Sequence of chain 9.E:
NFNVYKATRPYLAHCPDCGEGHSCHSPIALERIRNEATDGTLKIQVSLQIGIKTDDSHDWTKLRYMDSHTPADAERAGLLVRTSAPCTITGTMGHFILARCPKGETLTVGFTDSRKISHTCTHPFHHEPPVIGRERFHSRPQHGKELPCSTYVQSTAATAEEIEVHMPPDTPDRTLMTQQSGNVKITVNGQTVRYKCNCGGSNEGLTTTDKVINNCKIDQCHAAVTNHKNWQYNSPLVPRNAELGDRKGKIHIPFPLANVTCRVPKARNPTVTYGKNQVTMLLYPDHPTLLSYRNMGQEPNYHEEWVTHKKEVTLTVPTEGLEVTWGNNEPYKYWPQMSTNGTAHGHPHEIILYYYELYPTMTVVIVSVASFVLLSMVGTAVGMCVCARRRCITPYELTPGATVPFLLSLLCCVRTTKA

Binding-site contacts:
Ligand atom O5 contacts residue ASN259 of chain 9.E at 2.3 Å (h-bond).
Ligand atom C5 contacts residue ASN259 of chain 9.E at 3.6 Å.
Ligand atom O7 contacts residue ASN259 of chain 9.E at 2.7 Å (h-bond).
Ligand atom O6 contacts residue LYS115 of chain 9.D at 3.5 Å (salt-bridge).
Ligand atom C6 contacts residue THR116 of chain 9.D at 4.5 Å.
Ligand atom C6 contacts residue LYS115 of chain 9.D at 4.3 Å.
Ligand atom O7 contacts residue GLU117 of chain 9.D at 4.3 Å.
Ligand atom O7 contacts residue LYS181 of chain 9.D at 4.3 Å.
Ligand atom C1 contacts residue ASN259 of chain 9.E at 1.4 Å.
Ligand atom O6 contacts residue THR116 of chain 9.D at 3.2 Å (h-bond).
Ligand atom C7 contacts residue ASN259 of chain 9.E at 3.1 Å.
Ligand atom O5 contacts residue THR116 of chain 9.D at 3.8 Å.
Ligand atom C8 contacts residue ASN259 of chain 9.E at 4.4 Å.
Ligand atom N2 contacts residue ASN259 of chain 9.E at 3.0 Å (h-bond).
Ligand atom C3 contacts residue ASN259 of chain 9.E at 3.7 Å.
Ligand atom C4 contacts residue ASN259 of chain 9.E at 4.1 Å.
Ligand atom C2 contacts residue ASN259 of chain 9.E at 2.4 Å.
Ligand atom O6 contacts residue ASN259 of chain 9.E at 4.4 Å.

A protein and the small-molecule ligand that binds it are described below.
Small molecule (SMILES): CC(=O)N[C@@H]1[C@@H](O)[C@H](O)[C@@H](CO)O[C@H]1O

Sequence of chain 9.D:
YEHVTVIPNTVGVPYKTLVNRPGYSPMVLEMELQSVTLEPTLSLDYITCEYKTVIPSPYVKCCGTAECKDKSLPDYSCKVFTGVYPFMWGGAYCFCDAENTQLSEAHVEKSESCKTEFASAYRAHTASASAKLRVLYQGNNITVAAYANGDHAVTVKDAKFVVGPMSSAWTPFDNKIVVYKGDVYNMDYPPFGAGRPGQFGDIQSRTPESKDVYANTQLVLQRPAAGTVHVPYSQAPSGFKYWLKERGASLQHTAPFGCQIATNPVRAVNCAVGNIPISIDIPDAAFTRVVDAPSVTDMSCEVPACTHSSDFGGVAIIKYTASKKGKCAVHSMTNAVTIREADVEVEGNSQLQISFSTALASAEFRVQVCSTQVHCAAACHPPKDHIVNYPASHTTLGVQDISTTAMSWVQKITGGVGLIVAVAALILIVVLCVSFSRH